Binding-site contacts:
Ligand atom C3 contacts residue ASN100 of chain 1.A at 3.7 Å.
Ligand atom N2 contacts residue ASN100 of chain 1.A at 2.8 Å (h-bond).
Ligand atom C7 contacts residue ASN100 of chain 1.A at 3.2 Å.
Ligand atom C8 contacts residue ASN100 of chain 1.A at 4.3 Å.
Ligand atom C5 contacts residue ASN100 of chain 1.A at 3.7 Å.
Ligand atom C1 contacts residue ASN100 of chain 1.A at 1.5 Å.
Ligand atom C1 contacts residue ASN166 of chain 1.A at 4.4 Å.
Ligand atom C2 contacts residue ASN100 of chain 1.A at 2.4 Å.
Ligand atom C4 contacts residue ASN100 of chain 1.A at 4.2 Å.
Ligand atom O7 contacts residue ASN100 of chain 1.A at 3.3 Å (h-bond).
Ligand atom O5 contacts residue ASN100 of chain 1.A at 2.4 Å (h-bond).

Sequence of chain 1.A:
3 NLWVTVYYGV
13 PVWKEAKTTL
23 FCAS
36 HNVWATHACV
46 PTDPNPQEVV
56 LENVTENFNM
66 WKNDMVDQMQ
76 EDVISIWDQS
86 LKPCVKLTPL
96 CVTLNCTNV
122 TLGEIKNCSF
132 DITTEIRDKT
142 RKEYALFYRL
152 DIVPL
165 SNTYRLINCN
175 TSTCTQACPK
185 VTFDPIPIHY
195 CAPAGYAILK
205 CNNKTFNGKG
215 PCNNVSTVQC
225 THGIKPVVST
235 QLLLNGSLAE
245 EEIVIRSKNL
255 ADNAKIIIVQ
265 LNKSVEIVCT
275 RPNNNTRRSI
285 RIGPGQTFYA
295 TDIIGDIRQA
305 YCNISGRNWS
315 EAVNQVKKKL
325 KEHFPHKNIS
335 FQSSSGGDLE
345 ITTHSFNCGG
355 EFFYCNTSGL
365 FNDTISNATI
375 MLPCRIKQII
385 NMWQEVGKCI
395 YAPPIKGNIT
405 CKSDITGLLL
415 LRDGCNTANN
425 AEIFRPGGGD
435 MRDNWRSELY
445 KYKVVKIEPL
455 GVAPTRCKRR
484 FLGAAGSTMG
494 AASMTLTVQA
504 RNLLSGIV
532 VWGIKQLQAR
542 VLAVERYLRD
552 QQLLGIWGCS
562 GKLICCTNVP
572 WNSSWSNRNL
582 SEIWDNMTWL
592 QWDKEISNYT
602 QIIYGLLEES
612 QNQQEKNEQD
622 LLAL

A small-molecule ligand and the protein it binds are described below.
Small molecule (SMILES): CC(=O)N[C@H]1[C@H](O[C@H]2[C@H](O)[C@@H](NC(C)=O)CO[C@@H]2CO)O[C@H](CO)[C@@H](O)[C@@H]1O